This protein binds this small molecule.
Small molecule (SMILES): O=C1CN(Cc2ccccc2)c2ccccc2N1

Sequence of chain 6.A:
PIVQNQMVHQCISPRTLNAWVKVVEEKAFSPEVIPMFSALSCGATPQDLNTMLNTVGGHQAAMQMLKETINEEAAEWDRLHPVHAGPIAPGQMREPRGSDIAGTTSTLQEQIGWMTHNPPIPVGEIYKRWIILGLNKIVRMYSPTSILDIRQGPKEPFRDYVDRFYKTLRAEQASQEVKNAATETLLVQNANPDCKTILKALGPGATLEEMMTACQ

Sequence of chain 1.A:
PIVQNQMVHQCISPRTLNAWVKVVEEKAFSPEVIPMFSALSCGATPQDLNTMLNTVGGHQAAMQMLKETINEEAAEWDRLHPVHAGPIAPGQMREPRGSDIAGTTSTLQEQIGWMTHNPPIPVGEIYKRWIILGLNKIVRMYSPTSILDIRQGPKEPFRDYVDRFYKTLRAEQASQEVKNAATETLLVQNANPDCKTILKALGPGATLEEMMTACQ

Binding-site contacts:
Ligand atom N9 contacts residue ASN57 of chain 6.A at 2.7 Å (h-bond).
Ligand atom C16 contacts residue ASN74 of chain 6.A at 3.2 Å.
Ligand atom C4 contacts residue THR107 of chain 6.A at 3.9 Å.
Ligand atom C4 contacts residue ASN53 of chain 6.A at 3.2 Å.
Ligand atom O14 contacts residue ASN57 of chain 6.A at 3.3 Å (h-bond).
Ligand atom C15 contacts residue LEU56 of chain 6.A at 3.9 Å (hydrophobic).
Ligand atom O14 contacts residue ASN53 of chain 6.A at 3.7 Å.
Ligand atom C6 contacts residue TYR130 of chain 6.A at 3.9 Å (hydrophobic).
Ligand atom C17 contacts residue LYS70 of chain 6.A at 3.9 Å.
Ligand atom C5 contacts residue ASN57 of chain 6.A at 3.4 Å.
Ligand atom C16 contacts residue EDO1 of chain 6.D at 3.9 Å.
Ligand atom N1 contacts residue ASN53 of chain 6.A at 3.2 Å (h-bond).
Ligand atom C10 contacts residue ASN57 of chain 6.A at 3.2 Å.
Ligand atom C3 contacts residue ASN53 of chain 6.A at 3.9 Å.
Ligand atom C3 contacts residue ALA105 of chain 6.A at 4.0 Å (hydrophobic).
Ligand atom C13 contacts residue LYS70 of chain 6.A at 4.0 Å.
Ligand atom C18 contacts residue ASN74 of chain 6.A at 3.8 Å.
Ligand atom N1 contacts residue TYR130 of chain 6.A at 3.4 Å (h-bond).
Ligand atom C6 contacts residue LYS70 of chain 6.A at 3.6 Å.
Ligand atom C6 contacts residue ILE73 of chain 6.A at 3.8 Å (hydrophobic).
Ligand atom C10 contacts residue LEU56 of chain 6.A at 3.8 Å (hydrophobic).
Ligand atom C18 contacts residue LYS70 of chain 6.A at 3.7 Å.
Ligand atom C17 contacts residue GLN179 of chain 1.A at 3.9 Å.
Ligand atom C2 contacts residue TYR130 of chain 6.A at 3.8 Å (hydrophobic).
Ligand atom C18 contacts residue GLN179 of chain 1.A at 4.0 Å.
Ligand atom C5 contacts residue ASN53 of chain 6.A at 3.9 Å.
Ligand atom C16 contacts residue LYS70 of chain 6.A at 3.5 Å.
Ligand atom C12 contacts residue ILE73 of chain 6.A at 3.7 Å (hydrophobic).
Ligand atom C11 contacts residue LEU56 of chain 6.A at 3.9 Å (hydrophobic).
Ligand atom C8 contacts residue ASN57 of chain 6.A at 3.8 Å.
Ligand atom C2 contacts residue ASN53 of chain 6.A at 3.6 Å.
Ligand atom C11 contacts residue LYS70 of chain 6.A at 3.5 Å.
Ligand atom C8 contacts residue ASN53 of chain 6.A at 3.5 Å.
Ligand atom C7 contacts residue THR107 of chain 6.A at 4.0 Å.
Ligand atom C13 contacts residue THR107 of chain 6.A at 4.0 Å.
Ligand atom C3 contacts residue THR107 of chain 6.A at 3.8 Å.
Ligand atom C12 contacts residue EDO1 of chain 6.D at 3.7 Å.
Ligand atom N9 contacts residue ASN53 of chain 6.A at 3.8 Å.
Ligand atom C3 contacts residue TYR130 of chain 6.A at 3.2 Å (hydrophobic).
Ligand atom C11 contacts residue MET66 of chain 6.A at 4.0 Å (hydrophobic).